This protein binds this small molecule.
Small molecule (SMILES): CC(=O)N[C@@H]1[C@@H](O)[C@H](O)[C@@H](CO)O[C@H]1O

Binding-site contacts:
Ligand atom O5 contacts residue ASN323 of chain 3.C at 2.3 Å (h-bond).
Ligand atom C2 contacts residue ASN323 of chain 3.C at 2.4 Å.
Ligand atom N2 contacts residue ASN323 of chain 3.C at 2.9 Å (h-bond).
Ligand atom C1 contacts residue ASN323 of chain 3.C at 1.4 Å.
Ligand atom C7 contacts residue ASN323 of chain 3.C at 3.4 Å.
Ligand atom C4 contacts residue ASN323 of chain 3.C at 4.1 Å.
Ligand atom C5 contacts residue ASN323 of chain 3.C at 3.6 Å.
Ligand atom C8 contacts residue ASN323 of chain 3.C at 3.4 Å.
Ligand atom C3 contacts residue ASN323 of chain 3.C at 3.7 Å.
Ligand atom O7 contacts residue ASN323 of chain 3.C at 4.3 Å.

Sequence of chain 3.C:
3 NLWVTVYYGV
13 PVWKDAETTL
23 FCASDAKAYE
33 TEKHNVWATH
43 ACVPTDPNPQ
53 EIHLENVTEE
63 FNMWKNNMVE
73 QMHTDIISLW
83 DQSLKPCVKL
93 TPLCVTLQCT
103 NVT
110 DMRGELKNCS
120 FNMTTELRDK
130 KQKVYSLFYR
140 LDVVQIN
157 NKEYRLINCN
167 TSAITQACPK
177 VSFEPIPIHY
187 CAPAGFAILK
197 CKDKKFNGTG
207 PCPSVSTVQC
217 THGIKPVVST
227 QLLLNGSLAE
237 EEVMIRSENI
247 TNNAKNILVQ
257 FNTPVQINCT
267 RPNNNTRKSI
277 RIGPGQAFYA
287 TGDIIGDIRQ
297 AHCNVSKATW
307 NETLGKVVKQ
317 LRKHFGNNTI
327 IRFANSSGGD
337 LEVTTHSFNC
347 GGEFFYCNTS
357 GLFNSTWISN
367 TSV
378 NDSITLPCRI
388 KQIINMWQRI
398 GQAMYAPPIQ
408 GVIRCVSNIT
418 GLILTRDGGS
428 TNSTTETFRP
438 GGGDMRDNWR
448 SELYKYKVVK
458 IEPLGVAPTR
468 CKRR